A protein and the small-molecule ligand that binds it are described below.
Small molecule (SMILES): CC(=O)N[C@@H]1[C@@H](O)[C@H](O)[C@@H](CO)O[C@H]1O

Sequence of chain 22.A:
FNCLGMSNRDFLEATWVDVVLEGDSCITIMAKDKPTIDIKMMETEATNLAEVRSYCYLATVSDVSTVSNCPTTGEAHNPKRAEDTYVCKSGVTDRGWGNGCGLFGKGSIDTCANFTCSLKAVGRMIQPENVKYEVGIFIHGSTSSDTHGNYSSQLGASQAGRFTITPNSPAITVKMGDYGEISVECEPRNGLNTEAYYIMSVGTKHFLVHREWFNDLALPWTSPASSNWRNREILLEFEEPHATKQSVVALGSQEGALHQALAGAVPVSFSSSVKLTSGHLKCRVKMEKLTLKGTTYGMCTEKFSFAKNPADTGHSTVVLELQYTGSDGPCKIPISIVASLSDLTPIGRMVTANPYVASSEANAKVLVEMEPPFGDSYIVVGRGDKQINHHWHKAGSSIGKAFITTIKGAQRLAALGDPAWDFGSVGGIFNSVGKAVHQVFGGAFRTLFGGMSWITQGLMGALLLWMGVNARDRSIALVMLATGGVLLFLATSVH

Binding-site contacts:
Ligand atom C2 contacts residue ASN154 of chain 22.A at 2.5 Å.
Ligand atom C8 contacts residue ASN154 of chain 22.A at 4.2 Å.
Ligand atom C3 contacts residue ASN154 of chain 22.A at 3.8 Å.
Ligand atom C5 contacts residue ASN154 of chain 22.A at 3.7 Å.
Ligand atom C7 contacts residue ASN154 of chain 22.A at 3.5 Å.
Ligand atom O5 contacts residue ASN154 of chain 22.A at 2.4 Å (h-bond).
Ligand atom N2 contacts residue ASN154 of chain 22.A at 2.9 Å (h-bond).
Ligand atom O7 contacts residue ASN154 of chain 22.A at 3.8 Å.
Ligand atom C1 contacts residue SER156 of chain 22.A at 4.3 Å.
Ligand atom C1 contacts residue ASN154 of chain 22.A at 1.4 Å.
Ligand atom C4 contacts residue ASN154 of chain 22.A at 4.2 Å.